The protein below binds the small molecule below.
Small molecule (SMILES): CC(=O)N[C@H]1[C@H](O[C@H]2[C@H](O)[C@@H](NC(C)=O)CO[C@@H]2CO)O[C@H](CO)[C@@H](O)[C@@H]1O

Binding-site contacts:
Ligand atom C7 contacts residue HIS234 of chain 1.D at 3.7 Å.
Ligand atom O7 contacts residue ARG206 of chain 1.D at 3.9 Å.
Ligand atom C8 contacts residue ARG206 of chain 1.D at 4.4 Å.
Ligand atom C8 contacts residue TYR233 of chain 1.D at 4.1 Å (hydrophobic).
Ligand atom O7 contacts residue ASN256 of chain 1.D at 4.2 Å.
Ligand atom C5 contacts residue ASN256 of chain 1.D at 3.6 Å.
Ligand atom O6 contacts residue ASN256 of chain 1.D at 4.2 Å.
Ligand atom C4 contacts residue ASN256 of chain 1.D at 4.2 Å.
Ligand atom C1 contacts residue ASN256 of chain 1.D at 1.4 Å.
Ligand atom C7 contacts residue GLY232 of chain 1.D at 4.4 Å.
Ligand atom C8 contacts residue HIS234 of chain 1.D at 3.8 Å.
Ligand atom O5 contacts residue ASN256 of chain 1.D at 2.3 Å (h-bond).
Ligand atom N2 contacts residue ASN256 of chain 1.D at 2.8 Å (h-bond).
Ligand atom C2 contacts residue HIS234 of chain 1.D at 4.0 Å.
Ligand atom C2 contacts residue ASN256 of chain 1.D at 2.4 Å.
Ligand atom O7 contacts residue HIS234 of chain 1.D at 3.4 Å (h-bond).
Ligand atom C6 contacts residue ASN256 of chain 1.D at 4.1 Å.
Ligand atom C8 contacts residue GLY232 of chain 1.D at 3.1 Å.
Ligand atom C1 contacts residue HIS234 of chain 1.D at 4.2 Å.
Ligand atom C7 contacts residue ASN256 of chain 1.D at 3.7 Å.
Ligand atom N2 contacts residue HIS234 of chain 1.D at 4.0 Å.
Ligand atom C3 contacts residue ASN256 of chain 1.D at 3.7 Å.

Sequence of chain 1.D:
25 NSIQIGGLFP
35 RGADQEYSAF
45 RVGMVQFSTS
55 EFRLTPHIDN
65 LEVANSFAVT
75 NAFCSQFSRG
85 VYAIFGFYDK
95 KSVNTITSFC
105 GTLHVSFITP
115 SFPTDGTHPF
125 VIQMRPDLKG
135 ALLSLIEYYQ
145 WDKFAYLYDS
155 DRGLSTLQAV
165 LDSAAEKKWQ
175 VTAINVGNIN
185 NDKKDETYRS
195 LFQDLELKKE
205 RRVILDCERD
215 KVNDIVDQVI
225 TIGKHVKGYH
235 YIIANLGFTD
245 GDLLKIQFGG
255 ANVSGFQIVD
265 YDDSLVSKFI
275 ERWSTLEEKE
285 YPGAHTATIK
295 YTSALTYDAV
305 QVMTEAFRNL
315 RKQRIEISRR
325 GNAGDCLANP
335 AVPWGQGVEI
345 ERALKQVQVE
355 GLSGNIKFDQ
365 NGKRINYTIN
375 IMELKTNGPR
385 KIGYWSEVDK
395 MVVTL